Sequence of chain 1.C:
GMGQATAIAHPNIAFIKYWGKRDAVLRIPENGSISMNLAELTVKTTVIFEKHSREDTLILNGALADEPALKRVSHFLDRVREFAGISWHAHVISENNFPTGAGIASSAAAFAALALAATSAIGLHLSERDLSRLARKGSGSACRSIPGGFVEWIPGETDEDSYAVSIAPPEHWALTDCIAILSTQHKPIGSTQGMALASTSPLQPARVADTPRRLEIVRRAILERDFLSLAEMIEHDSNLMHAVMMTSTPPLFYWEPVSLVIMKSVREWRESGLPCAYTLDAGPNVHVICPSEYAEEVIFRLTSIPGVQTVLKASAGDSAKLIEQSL

This small molecule binds to this protein.
Small molecule (SMILES): C[C@@](O)(CCO[P](=O)(O)OP(=O)(O)O)CC(=O)O

Binding-site contacts:
Ligand atom O6 contacts residue MET198 of chain 1.C at 3.5 Å.
Ligand atom O2A contacts residue SER142 of chain 1.C at 3.0 Å (h-bond).
Ligand atom C1 contacts residue ALA17 of chain 1.C at 3.6 Å (hydrophobic).
Ligand atom PA contacts residue SER194 of chain 1.C at 3.6 Å.
Ligand atom O2A contacts residue TYR21 of chain 1.C at 3.5 Å.
Ligand atom C2 contacts residue TYR21 of chain 1.C at 3.3 Å (hydrophobic).
Ligand atom O3B contacts residue ARG75 of chain 1.C at 2.8 Å (salt-bridge).
Ligand atom PB contacts residue LYS24 of chain 1.C at 3.6 Å.
Ligand atom O1 contacts residue ARG147 of chain 1.C at 3.0 Å (salt-bridge).
Ligand atom O2 contacts residue ALA17 of chain 1.C at 3.8 Å.
Ligand atom O1 contacts residue LYS20 of chain 1.C at 3.7 Å.
Ligand atom O2B contacts residue ARG30 of chain 1.C at 2.9 Å (salt-bridge).
Ligand atom C2 contacts residue ASP284 of chain 1.C at 3.8 Å.
Ligand atom C1 contacts residue ARG147 of chain 1.C at 3.5 Å.
Ligand atom O3B contacts residue SER142 of chain 1.C at 2.8 Å (h-bond).
Ligand atom PA contacts residue TYR21 of chain 1.C at 3.7 Å.
Ligand atom PB contacts residue ARG30 of chain 1.C at 3.6 Å.
Ligand atom O1A contacts residue SER194 of chain 1.C at 2.7 Å (h-bond).
Ligand atom PB contacts residue TYR21 of chain 1.C at 3.7 Å.
Ligand atom O1B contacts residue LYS24 of chain 1.C at 2.8 Å (salt-bridge).
Ligand atom O1 contacts residue ALA17 of chain 1.C at 3.3 Å.
Ligand atom C1 contacts residue TYR21 of chain 1.C at 3.8 Å (hydrophobic).
Ligand atom O3A contacts residue ASP284 of chain 1.C at 3.5 Å.
Ligand atom O2 contacts residue ARG147 of chain 1.C at 2.8 Å (salt-bridge).
Ligand atom O5 contacts residue MET198 of chain 1.C at 3.3 Å.
Ligand atom O2B contacts residue TYR21 of chain 1.C at 2.7 Å (h-bond).
Ligand atom O1A contacts residue SER110 of chain 1.C at 3.7 Å.
Ligand atom O2A contacts residue GLY143 of chain 1.C at 3.7 Å.
Ligand atom O1B contacts residue ARG30 of chain 1.C at 2.8 Å (salt-bridge).
Ligand atom O6 contacts residue SER194 of chain 1.C at 3.7 Å.
Ligand atom O2A contacts residue SER144 of chain 1.C at 2.6 Å (h-bond).
Ligand atom O3B contacts residue ARG30 of chain 1.C at 3.7 Å.
Ligand atom PB contacts residue THR195 of chain 1.C at 3.7 Å.
Ligand atom O5 contacts residue TYR21 of chain 1.C at 3.4 Å.
Ligand atom O1 contacts residue TYR21 of chain 1.C at 2.8 Å (h-bond).
Ligand atom O1B contacts residue THR195 of chain 1.C at 2.6 Å (h-bond).
Ligand atom O2B contacts residue LYS24 of chain 1.C at 3.5 Å (salt-bridge).
Ligand atom O6 contacts residue TYR21 of chain 1.C at 3.5 Å.
Ligand atom O2B contacts residue GLY143 of chain 1.C at 2.8 Å (h-bond).
Ligand atom C4 contacts residue TYR21 of chain 1.C at 3.3 Å (hydrophobic).